Binding-site contacts:
Ligand atom C09 contacts residue LYS22 of chain 1.B at 3.3 Å.
Ligand atom C12 contacts residue KSP1 of chain 1.J at 0.7 Å.
Ligand atom C05 contacts residue KSP1 of chain 1.J at 0.2 Å.
Ligand atom O17 contacts residue KSP1 of chain 1.J at 0.7 Å (h-bond).
Ligand atom C15 contacts residue ASP54 of chain 1.B at 3.1 Å.
Ligand atom O16 contacts residue LYS22 of chain 1.B at 2.8 Å (salt-bridge).
Ligand atom C03 contacts residue KSP1 of chain 1.J at 0.4 Å.
Ligand atom C08 contacts residue SO41 of chain 1.K at 3.2 Å.
Ligand atom C06 contacts residue GLY118 of chain 1.B at 3.5 Å.
Ligand atom O10 contacts residue GLY118 of chain 1.B at 3.1 Å (h-bond).
Ligand atom O10 contacts residue PRO81 of chain 1.B at 3.4 Å.
Ligand atom C03 contacts residue LEU150 of chain 1.A at 3.4 Å (hydrophobic).
Ligand atom C02 contacts residue KSP1 of chain 1.J at 0.4 Å.
Ligand atom O17 contacts residue THR48 of chain 1.B at 3.2 Å (h-bond).
Ligand atom C09 contacts residue KSP1 of chain 1.J at 0.2 Å.
Ligand atom O18 contacts residue LYS22 of chain 1.B at 3.4 Å (salt-bridge).
Ligand atom C01 contacts residue KSP1 of chain 1.J at 0.2 Å.
Ligand atom O16 contacts residue KSP1 of chain 1.J at 0.3 Å (h-bond).
Ligand atom C01 contacts residue ALA80 of chain 1.B at 3.4 Å (hydrophobic).
Ligand atom C14 contacts residue KSP1 of chain 1.J at 0.6 Å.
Ligand atom C15 contacts residue KSP1 of chain 1.J at 0.9 Å.
Ligand atom C04 contacts residue KSP1 of chain 1.J at 0.3 Å.
Ligand atom C13 contacts residue PRO78 of chain 1.B at 3.5 Å (hydrophobic).
Ligand atom C14 contacts residue ARG52 of chain 1.B at 3.4 Å.
Ligand atom C02 contacts residue SO41 of chain 1.H at 3.5 Å.
Ligand atom O16 contacts residue THR18 of chain 1.B at 3.4 Å.
Ligand atom O16 contacts residue SO41 of chain 1.K at 3.2 Å (h-bond).
Ligand atom O10 contacts residue KSP1 of chain 1.J at 0.3 Å (h-bond).
Ligand atom C11 contacts residue KSP1 of chain 1.J at 1.1 Å.
Ligand atom O10 contacts residue ALA117 of chain 1.B at 3.0 Å.
Ligand atom O18 contacts residue KSP1 of chain 1.J at 0.2 Å (h-bond).
Ligand atom C07 contacts residue KSP1 of chain 1.J at 0.5 Å.
Ligand atom C09 contacts residue SO41 of chain 1.K at 3.3 Å.
Ligand atom C13 contacts residue KSP1 of chain 1.J at 0.8 Å.
Ligand atom O16 contacts residue GLY118 of chain 1.B at 3.3 Å (h-bond).
Ligand atom C06 contacts residue KSP1 of chain 1.J at 0.1 Å.
Ligand atom O18 contacts residue GLY118 of chain 1.B at 3.0 Å (h-bond).
Ligand atom C09 contacts residue GLY118 of chain 1.B at 3.6 Å.
Ligand atom C08 contacts residue KSP1 of chain 1.J at 0.6 Å.
Ligand atom C03 contacts residue THR18 of chain 1.B at 3.4 Å.

A small-molecule ligand and the protein it binds are described below.
Small molecule (SMILES): O=C(O)C[C@@H]1CCC[C@H]1C(=O)c1ccccc1O

Sequence of chain 1.A:
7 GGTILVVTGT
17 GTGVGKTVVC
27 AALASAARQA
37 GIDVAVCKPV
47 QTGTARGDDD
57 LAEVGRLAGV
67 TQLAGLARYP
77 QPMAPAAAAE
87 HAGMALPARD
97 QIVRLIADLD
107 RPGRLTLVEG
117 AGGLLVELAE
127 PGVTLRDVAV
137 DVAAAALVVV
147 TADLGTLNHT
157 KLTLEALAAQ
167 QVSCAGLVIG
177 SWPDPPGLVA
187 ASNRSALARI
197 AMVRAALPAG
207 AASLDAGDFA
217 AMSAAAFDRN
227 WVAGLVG

Sequence of chain 1.B:
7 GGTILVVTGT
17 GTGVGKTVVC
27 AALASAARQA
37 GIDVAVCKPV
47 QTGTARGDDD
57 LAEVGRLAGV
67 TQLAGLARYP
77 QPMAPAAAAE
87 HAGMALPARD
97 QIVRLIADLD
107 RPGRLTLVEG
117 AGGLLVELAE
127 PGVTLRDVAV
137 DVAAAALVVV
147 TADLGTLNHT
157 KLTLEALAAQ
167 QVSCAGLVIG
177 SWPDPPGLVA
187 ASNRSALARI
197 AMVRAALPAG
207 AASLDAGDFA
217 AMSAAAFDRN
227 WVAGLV